Binding-site contacts:
Ligand atom C6 contacts residue HIS150 of chain 1.E at 4.5 Å.
Ligand atom C4 contacts residue ASN111 of chain 1.E at 4.2 Å.
Ligand atom C2 contacts residue ASN111 of chain 1.E at 2.5 Å.
Ligand atom C5 contacts residue HIS150 of chain 1.E at 4.2 Å.
Ligand atom C1 contacts residue ASN111 of chain 1.E at 1.4 Å.
Ligand atom C8 contacts residue ASN111 of chain 1.E at 4.4 Å.
Ligand atom C7 contacts residue ASN111 of chain 1.E at 3.6 Å.
Ligand atom C5 contacts residue ASN111 of chain 1.E at 3.6 Å.
Ligand atom C8 contacts residue PRO109 of chain 1.E at 4.3 Å (hydrophobic).
Ligand atom O5 contacts residue HIS150 of chain 1.E at 3.4 Å.
Ligand atom C1 contacts residue HIS150 of chain 1.E at 3.8 Å.
Ligand atom N2 contacts residue ASN111 of chain 1.E at 3.0 Å (h-bond).
Ligand atom O7 contacts residue ASN111 of chain 1.E at 3.8 Å.
Ligand atom O5 contacts residue ASN111 of chain 1.E at 2.3 Å (h-bond).
Ligand atom C3 contacts residue ASN111 of chain 1.E at 3.8 Å.
Ligand atom C8 contacts residue LEU110 of chain 1.E at 3.8 Å (hydrophobic).

Sequence of chain 1.E:
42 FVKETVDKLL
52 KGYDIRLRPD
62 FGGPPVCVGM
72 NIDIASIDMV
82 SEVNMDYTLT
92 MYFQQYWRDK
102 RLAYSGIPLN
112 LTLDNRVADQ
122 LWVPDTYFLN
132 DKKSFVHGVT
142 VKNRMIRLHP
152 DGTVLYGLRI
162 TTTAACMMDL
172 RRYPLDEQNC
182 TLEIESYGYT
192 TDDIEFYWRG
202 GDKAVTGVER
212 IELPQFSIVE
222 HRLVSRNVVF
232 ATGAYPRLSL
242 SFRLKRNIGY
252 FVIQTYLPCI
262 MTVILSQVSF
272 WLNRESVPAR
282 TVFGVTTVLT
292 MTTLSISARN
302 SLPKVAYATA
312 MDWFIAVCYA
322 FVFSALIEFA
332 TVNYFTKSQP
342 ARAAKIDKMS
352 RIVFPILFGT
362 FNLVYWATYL

A small-molecule ligand and the protein it binds are described below.
Small molecule (SMILES): CC(=O)N[C@@H]1[C@@H](O)[C@H](O)[C@@H](CO)O[C@H]1O